This protein binds this small molecule.
Small molecule (SMILES): CC(=O)N[C@@H]1[C@@H](O)[C@H](O)[C@@H](CO)O[C@H]1O

Binding-site contacts:
Ligand atom N2 contacts residue TRP102 of chain 1.A at 3.4 Å (h-bond).
Ligand atom O6 contacts residue ASP57 of chain 1.A at 4.4 Å.
Ligand atom C3 contacts residue ASP57 of chain 1.A at 4.0 Å.
Ligand atom O6 contacts residue ARG150 of chain 1.A at 3.3 Å (salt-bridge).
Ligand atom O4 contacts residue ASP57 of chain 1.A at 2.8 Å (salt-bridge).
Ligand atom C2 contacts residue ARG148 of chain 1.A at 4.2 Å.
Ligand atom C4 contacts residue ASP57 of chain 1.A at 3.5 Å.
Ligand atom C2 contacts residue TRP102 of chain 1.A at 4.1 Å (hydrophobic).
Ligand atom C7 contacts residue TRP102 of chain 1.A at 4.0 Å (hydrophobic).
Ligand atom O3 contacts residue ASP57 of chain 1.A at 3.1 Å.
Ligand atom C7 contacts residue ARG148 of chain 1.A at 4.2 Å.
Ligand atom C3 contacts residue TRP102 of chain 1.A at 3.6 Å (hydrophobic).
Ligand atom O4 contacts residue ARG150 of chain 1.A at 4.1 Å.
Ligand atom O3 contacts residue GLU103 of chain 1.A at 4.1 Å.
Ligand atom O6 contacts residue ASN104 of chain 1.A at 3.9 Å.
Ligand atom O7 contacts residue TRP102 of chain 1.A at 4.0 Å.
Ligand atom O3 contacts residue ARG148 of chain 1.A at 3.3 Å (salt-bridge).
Ligand atom O4 contacts residue ASN104 of chain 1.A at 3.2 Å.
Ligand atom C3 contacts residue ARG148 of chain 1.A at 4.3 Å.
Ligand atom O3 contacts residue TRP102 of chain 1.A at 3.2 Å (h-bond).
Ligand atom N2 contacts residue ARG148 of chain 1.A at 4.5 Å.
Ligand atom O7 contacts residue ARG148 of chain 1.A at 3.3 Å (salt-bridge).
Ligand atom O3 contacts residue ASN104 of chain 1.A at 4.3 Å.
Ligand atom O4 contacts residue GLU103 of chain 1.A at 4.3 Å.

Sequence of chain 1.A:
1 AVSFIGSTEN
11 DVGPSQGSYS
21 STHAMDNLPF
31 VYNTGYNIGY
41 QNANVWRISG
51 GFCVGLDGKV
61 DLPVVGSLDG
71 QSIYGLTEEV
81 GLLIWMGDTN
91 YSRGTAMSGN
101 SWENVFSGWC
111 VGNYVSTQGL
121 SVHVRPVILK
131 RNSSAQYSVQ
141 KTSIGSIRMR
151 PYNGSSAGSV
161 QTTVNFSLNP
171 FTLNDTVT